Sequence of chain 1.A:
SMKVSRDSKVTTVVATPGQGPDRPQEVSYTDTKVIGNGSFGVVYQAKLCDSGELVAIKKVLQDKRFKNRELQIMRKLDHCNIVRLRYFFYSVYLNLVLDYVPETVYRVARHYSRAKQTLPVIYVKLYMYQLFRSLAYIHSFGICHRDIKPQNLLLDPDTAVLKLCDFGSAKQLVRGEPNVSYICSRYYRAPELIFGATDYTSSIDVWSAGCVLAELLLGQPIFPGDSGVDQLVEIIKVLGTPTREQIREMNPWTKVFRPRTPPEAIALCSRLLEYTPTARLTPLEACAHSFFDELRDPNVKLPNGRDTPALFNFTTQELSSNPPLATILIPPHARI

Binding-site contacts:
Ligand atom CL23 contacts residue ARG135 of chain 1.A at 3.3 Å.
Ligand atom C11 contacts residue LEU182 of chain 1.A at 3.6 Å (hydrophobic).
Ligand atom C10 contacts residue LEU126 of chain 1.A at 3.4 Å (hydrophobic).
Ligand atom N13 contacts residue ASP127 of chain 1.A at 2.4 Å (salt-bridge).
Ligand atom O15 contacts residue VAL129 of chain 1.A at 2.5 Å (h-bond).
Ligand atom O9 contacts residue GLU91 of chain 1.A at 3.8 Å.
Ligand atom O9 contacts residue ASP194 of chain 1.A at 3.1 Å (salt-bridge).
Ligand atom C24 contacts residue PRO130 of chain 1.A at 3.7 Å (hydrophobic).
Ligand atom C21 contacts residue ILE56 of chain 1.A at 3.6 Å (hydrophobic).
Ligand atom C14 contacts residue LEU182 of chain 1.A at 3.7 Å (hydrophobic).
Ligand atom C14 contacts residue VAL129 of chain 1.A at 3.5 Å (hydrophobic).
Ligand atom C4 contacts residue VAL64 of chain 1.A at 3.7 Å (hydrophobic).
Ligand atom O9 contacts residue LYS79 of chain 1.A at 3.4 Å.
Ligand atom N12 contacts residue ASP127 of chain 1.A at 3.6 Å (salt-bridge).
Ligand atom C7 contacts residue CYS193 of chain 1.A at 3.7 Å (hydrophobic).
Ligand atom C1 contacts residue ASP194 of chain 1.A at 3.7 Å.
Ligand atom C8 contacts residue ASP194 of chain 1.A at 3.7 Å.
Ligand atom C19 contacts residue ILE56 of chain 1.A at 3.7 Å (hydrophobic).
Ligand atom C8 contacts residue LYS79 of chain 1.A at 3.8 Å.
Ligand atom C25 contacts residue VAL129 of chain 1.A at 3.4 Å (hydrophobic).
Ligand atom N12 contacts residue VAL104 of chain 1.A at 3.5 Å.
Ligand atom C16 contacts residue LEU182 of chain 1.A at 3.5 Å (hydrophobic).
Ligand atom C10 contacts residue GLU91 of chain 1.A at 3.5 Å.
Ligand atom C16 contacts residue ALA77 of chain 1.A at 3.7 Å (hydrophobic).
Ligand atom O2 contacts residue ASP194 of chain 1.A at 3.6 Å.
Ligand atom O15 contacts residue ALA77 of chain 1.A at 3.6 Å.
Ligand atom C7 contacts residue LEU126 of chain 1.A at 3.5 Å (hydrophobic).
Ligand atom N13 contacts residue VAL104 of chain 1.A at 3.4 Å.
Ligand atom O15 contacts residue TYR128 of chain 1.A at 2.9 Å.
Ligand atom O15 contacts residue ASP127 of chain 1.A at 3.0 Å (salt-bridge).
Ligand atom N12 contacts residue LEU182 of chain 1.A at 3.8 Å.
Ligand atom C1 contacts residue LYS79 of chain 1.A at 2.1 Å.
Ligand atom N12 contacts residue ALA77 of chain 1.A at 3.8 Å.
Ligand atom N13 contacts residue ALA77 of chain 1.A at 3.4 Å.
Ligand atom C10 contacts residue LYS79 of chain 1.A at 3.6 Å.
Ligand atom C14 contacts residue ALA77 of chain 1.A at 3.3 Å (hydrophobic).
Ligand atom N12 contacts residue LEU126 of chain 1.A at 3.6 Å.
Ligand atom C5 contacts residue VAL64 of chain 1.A at 3.8 Å (hydrophobic).
Ligand atom C14 contacts residue ASP127 of chain 1.A at 3.0 Å.
Ligand atom O2 contacts residue LYS79 of chain 1.A at 3.5 Å (salt-bridge).

This protein binds this small molecule.
Small molecule (SMILES): COc1ccc(C2=NNC(=O)/C2=N/Nc2ccc(Cl)cc2)cc1OC